Sequence of chain 35.A:
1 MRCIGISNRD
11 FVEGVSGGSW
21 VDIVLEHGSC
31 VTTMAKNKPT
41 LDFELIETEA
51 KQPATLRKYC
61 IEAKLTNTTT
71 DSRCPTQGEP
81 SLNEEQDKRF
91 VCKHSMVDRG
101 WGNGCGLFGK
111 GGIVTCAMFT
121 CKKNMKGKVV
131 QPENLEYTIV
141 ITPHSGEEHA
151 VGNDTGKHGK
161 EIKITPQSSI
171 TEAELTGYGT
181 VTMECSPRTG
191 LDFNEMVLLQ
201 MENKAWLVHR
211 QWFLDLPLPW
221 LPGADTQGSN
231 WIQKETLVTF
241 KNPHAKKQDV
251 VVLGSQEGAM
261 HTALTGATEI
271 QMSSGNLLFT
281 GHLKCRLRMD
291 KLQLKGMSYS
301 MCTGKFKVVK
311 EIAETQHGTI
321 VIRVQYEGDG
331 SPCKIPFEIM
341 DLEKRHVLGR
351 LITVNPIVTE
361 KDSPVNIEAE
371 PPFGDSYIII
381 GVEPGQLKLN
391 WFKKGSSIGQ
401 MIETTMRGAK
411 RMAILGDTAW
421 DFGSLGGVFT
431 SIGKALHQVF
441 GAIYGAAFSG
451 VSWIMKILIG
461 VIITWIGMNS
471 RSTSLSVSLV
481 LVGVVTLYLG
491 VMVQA

Binding-site contacts:
Ligand atom C4 contacts residue ASN67 of chain 35.A at 4.2 Å.
Ligand atom C5 contacts residue ASN67 of chain 35.A at 3.7 Å.
Ligand atom C7 contacts residue ASN67 of chain 35.A at 3.7 Å.
Ligand atom C8 contacts residue MET118 of chain 35.A at 4.3 Å (hydrophobic).
Ligand atom C3 contacts residue ASN67 of chain 35.A at 3.8 Å.
Ligand atom C8 contacts residue PHE90 of chain 35.A at 3.9 Å (hydrophobic).
Ligand atom C2 contacts residue ASN67 of chain 35.A at 2.5 Å.
Ligand atom N2 contacts residue ASN67 of chain 35.A at 2.9 Å (h-bond).
Ligand atom C1 contacts residue ASN67 of chain 35.A at 1.4 Å.
Ligand atom O5 contacts residue ASN67 of chain 35.A at 2.4 Å (h-bond).
Ligand atom C8 contacts residue ASN67 of chain 35.A at 4.2 Å.
Ligand atom O7 contacts residue ASN67 of chain 35.A at 4.1 Å.

This protein binds this small molecule.
Small molecule (SMILES): CC(=O)N[C@@H]1[C@@H](O)[C@H](O)[C@@H](CO)O[C@H]1O